A protein and the small-molecule ligand that binds it are described below.
Small molecule (SMILES): CC(=O)N[C@H]1[C@H](O[C@H]2[C@H](O)[C@@H](NC(C)=O)CO[C@@H]2CO[C@H]2O[C@@H](C)[C@@H](O)[C@@H](O)[C@@H]2O)O[C@H](CO)[C@@H](O[C@@H]2O[C@H](CO)[C@@H](O)[C@H](O)[C@@H]2O)[C@@H]1O

Sequence of chain 2.G:
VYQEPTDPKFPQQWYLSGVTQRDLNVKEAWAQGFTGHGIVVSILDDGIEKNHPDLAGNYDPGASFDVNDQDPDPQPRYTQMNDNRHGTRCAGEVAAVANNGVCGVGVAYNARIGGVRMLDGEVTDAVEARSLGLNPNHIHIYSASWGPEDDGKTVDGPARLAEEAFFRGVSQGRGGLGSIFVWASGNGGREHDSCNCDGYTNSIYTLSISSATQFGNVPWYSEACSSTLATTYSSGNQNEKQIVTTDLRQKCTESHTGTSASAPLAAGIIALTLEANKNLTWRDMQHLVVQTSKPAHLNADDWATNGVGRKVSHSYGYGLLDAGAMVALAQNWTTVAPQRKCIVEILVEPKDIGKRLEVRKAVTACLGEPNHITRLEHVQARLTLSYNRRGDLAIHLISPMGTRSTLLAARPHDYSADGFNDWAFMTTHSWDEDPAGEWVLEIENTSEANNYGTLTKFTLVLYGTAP

Sequence of chain 1.A:
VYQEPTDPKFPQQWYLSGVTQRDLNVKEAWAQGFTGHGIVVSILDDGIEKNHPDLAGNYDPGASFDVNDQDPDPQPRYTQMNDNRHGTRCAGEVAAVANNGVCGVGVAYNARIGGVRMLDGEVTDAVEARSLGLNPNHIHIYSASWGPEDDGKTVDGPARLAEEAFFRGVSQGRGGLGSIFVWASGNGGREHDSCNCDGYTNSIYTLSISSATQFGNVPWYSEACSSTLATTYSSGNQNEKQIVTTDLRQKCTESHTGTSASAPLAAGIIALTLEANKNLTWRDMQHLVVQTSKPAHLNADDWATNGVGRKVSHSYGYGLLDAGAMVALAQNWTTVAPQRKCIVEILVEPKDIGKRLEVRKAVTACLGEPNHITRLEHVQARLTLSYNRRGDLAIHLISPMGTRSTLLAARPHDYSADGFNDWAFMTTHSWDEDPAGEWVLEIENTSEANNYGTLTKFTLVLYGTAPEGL

Binding-site contacts:
Ligand atom C4 contacts residue ASN333 of chain 2.G at 4.3 Å.
Ligand atom O2 contacts residue THR335 of chain 2.G at 2.8 Å (h-bond).
Ligand atom O3 contacts residue THR335 of chain 2.G at 4.1 Å.
Ligand atom O5 contacts residue ASN333 of chain 2.G at 2.4 Å (h-bond).
Ligand atom C3 contacts residue ASN333 of chain 2.G at 3.8 Å.
Ligand atom C8 contacts residue LEU368 of chain 1.A at 4.0 Å (hydrophobic).
Ligand atom C5 contacts residue ASN333 of chain 2.G at 3.2 Å.
Ligand atom C1 contacts residue ASN333 of chain 2.G at 1.4 Å.
Ligand atom O6 contacts residue THR335 of chain 2.G at 4.2 Å.
Ligand atom C1 contacts residue ASN333 of chain 2.G at 4.4 Å.
Ligand atom C6 contacts residue THR335 of chain 2.G at 4.0 Å.
Ligand atom C7 contacts residue ASN333 of chain 2.G at 3.4 Å.
Ligand atom O3 contacts residue TRP334 of chain 2.G at 3.5 Å (h-bond).
Ligand atom O5 contacts residue ASN333 of chain 2.G at 4.0 Å.
Ligand atom N2 contacts residue ASN333 of chain 2.G at 3.0 Å (h-bond).
Ligand atom C7 contacts residue LEU368 of chain 1.A at 3.7 Å (hydrophobic).
Ligand atom C4 contacts residue ASN333 of chain 2.G at 4.1 Å.
Ligand atom C8 contacts residue ASN333 of chain 2.G at 4.3 Å.
Ligand atom C5 contacts residue ASN333 of chain 2.G at 3.6 Å.
Ligand atom O7 contacts residue SO41 of chain 1.BA at 3.9 Å.
Ligand atom C3 contacts residue ASN333 of chain 2.G at 4.4 Å.
Ligand atom C1 contacts residue THR335 of chain 2.G at 4.1 Å.
Ligand atom N2 contacts residue LEU368 of chain 1.A at 3.9 Å.
Ligand atom O7 contacts residue ASN333 of chain 2.G at 3.6 Å (h-bond).
Ligand atom C3 contacts residue TRP334 of chain 2.G at 4.0 Å (hydrophobic).
Ligand atom C2 contacts residue ASN333 of chain 2.G at 2.5 Å.
Ligand atom C3 contacts residue THR335 of chain 2.G at 4.2 Å.
Ligand atom C6 contacts residue ASN333 of chain 2.G at 3.7 Å.
Ligand atom O7 contacts residue LEU368 of chain 1.A at 3.3 Å.
Ligand atom O3 contacts residue LEU368 of chain 1.A at 3.7 Å.
Ligand atom C2 contacts residue THR335 of chain 2.G at 3.8 Å.